The protein below binds the small molecule below.
Small molecule (SMILES): CCCCCC(=O)O

Sequence of chain 1.D:
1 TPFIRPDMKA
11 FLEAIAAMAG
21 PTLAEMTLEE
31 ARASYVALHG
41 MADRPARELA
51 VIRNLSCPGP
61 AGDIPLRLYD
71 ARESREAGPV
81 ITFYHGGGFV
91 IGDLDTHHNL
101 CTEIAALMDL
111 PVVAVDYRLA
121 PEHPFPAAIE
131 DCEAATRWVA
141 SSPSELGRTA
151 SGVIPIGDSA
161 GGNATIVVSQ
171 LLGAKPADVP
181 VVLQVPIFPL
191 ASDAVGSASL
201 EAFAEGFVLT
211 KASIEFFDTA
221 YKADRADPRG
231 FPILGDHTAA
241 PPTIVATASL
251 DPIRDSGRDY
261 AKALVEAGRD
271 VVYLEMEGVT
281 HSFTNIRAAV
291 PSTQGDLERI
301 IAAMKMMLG

Binding-site contacts:
Ligand atom OXT contacts residue ARG258 of chain 1.C at 3.1 Å (salt-bridge).
Ligand atom C contacts residue ARG254 of chain 1.C at 3.8 Å.
Ligand atom OXT contacts residue ALA267 of chain 1.D at 4.5 Å.
Ligand atom CG contacts residue ARG254 of chain 1.C at 3.1 Å.
Ligand atom CG contacts residue PHE203 of chain 1.C at 3.9 Å (hydrophobic).
Ligand atom C contacts residue ARG258 of chain 1.C at 3.7 Å.
Ligand atom CD contacts residue ARG254 of chain 1.C at 4.0 Å.
Ligand atom C6 contacts residue ALA198 of chain 1.C at 3.9 Å (hydrophobic).
Ligand atom C6 contacts residue SER199 of chain 1.C at 4.4 Å.
Ligand atom O contacts residue GLU266 of chain 1.D at 4.5 Å.
Ligand atom O contacts residue ARG254 of chain 1.C at 3.6 Å.
Ligand atom C6 contacts residue ARG254 of chain 1.C at 3.5 Å.
Ligand atom C6 contacts residue ALA202 of chain 1.C at 3.9 Å (hydrophobic).
Ligand atom OXT contacts residue ARG254 of chain 1.C at 3.9 Å.
Ligand atom CB contacts residue ARG254 of chain 1.C at 3.4 Å.
Ligand atom O contacts residue ARG258 of chain 1.C at 3.0 Å (salt-bridge).
Ligand atom CA contacts residue ARG254 of chain 1.C at 4.1 Å.
Ligand atom CD contacts residue ALA202 of chain 1.C at 4.1 Å (hydrophobic).

Sequence of chain 1.C:
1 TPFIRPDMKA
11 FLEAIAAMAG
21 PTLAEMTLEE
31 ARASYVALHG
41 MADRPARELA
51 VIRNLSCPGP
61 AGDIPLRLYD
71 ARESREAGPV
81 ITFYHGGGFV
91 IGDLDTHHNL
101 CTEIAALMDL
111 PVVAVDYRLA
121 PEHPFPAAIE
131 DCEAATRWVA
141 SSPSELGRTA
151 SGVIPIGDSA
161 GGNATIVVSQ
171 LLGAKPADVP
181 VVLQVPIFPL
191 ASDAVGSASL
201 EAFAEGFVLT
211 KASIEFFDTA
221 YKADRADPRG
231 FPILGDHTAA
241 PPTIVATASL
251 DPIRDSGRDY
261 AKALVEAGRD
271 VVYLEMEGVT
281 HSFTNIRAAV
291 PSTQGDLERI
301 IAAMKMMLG